Binding-site contacts:
Ligand atom C5 contacts residue THR56 of chain 1.F at 4.1 Å.
Ligand atom C8 contacts residue LEU215 of chain 1.F at 3.3 Å (hydrophobic).
Ligand atom C8 contacts residue HIS52 of chain 1.F at 3.7 Å.
Ligand atom O5 contacts residue ASN54 of chain 1.F at 2.5 Å (h-bond).
Ligand atom O7 contacts residue ASN54 of chain 1.F at 2.9 Å (h-bond).
Ligand atom C7 contacts residue GLU194 of chain 1.F at 3.9 Å.
Ligand atom C6 contacts residue THR57 of chain 1.F at 4.4 Å.
Ligand atom C7 contacts residue ASN54 of chain 1.F at 3.2 Å.
Ligand atom O7 contacts residue HIS52 of chain 1.F at 2.3 Å (h-bond).
Ligand atom C1 contacts residue GLU194 of chain 1.F at 4.2 Å.
Ligand atom O3 contacts residue GLU194 of chain 1.F at 3.7 Å.
Ligand atom O7 contacts residue ALA53 of chain 1.F at 3.8 Å.
Ligand atom C1 contacts residue ASN54 of chain 1.F at 1.4 Å.
Ligand atom C4 contacts residue ASN54 of chain 1.F at 4.3 Å.
Ligand atom N2 contacts residue ASN54 of chain 1.F at 2.8 Å (h-bond).
Ligand atom C7 contacts residue LEU215 of chain 1.F at 4.2 Å (hydrophobic).
Ligand atom O6 contacts residue GLY214 of chain 1.F at 4.4 Å.
Ligand atom O5 contacts residue THR56 of chain 1.F at 4.2 Å.
Ligand atom C5 contacts residue ASN54 of chain 1.F at 3.7 Å.
Ligand atom C2 contacts residue GLU194 of chain 1.F at 3.7 Å.
Ligand atom O6 contacts residue THR57 of chain 1.F at 4.4 Å.
Ligand atom C1 contacts residue THR56 of chain 1.F at 4.3 Å.
Ligand atom O5 contacts residue THR57 of chain 1.F at 4.1 Å.
Ligand atom C7 contacts residue HIS52 of chain 1.F at 3.3 Å.
Ligand atom N2 contacts residue GLU194 of chain 1.F at 3.1 Å (salt-bridge).
Ligand atom C8 contacts residue ARG193 of chain 1.F at 4.3 Å.
Ligand atom C3 contacts residue GLU194 of chain 1.F at 3.4 Å.
Ligand atom C2 contacts residue ASN54 of chain 1.F at 2.5 Å.
Ligand atom C8 contacts residue GLU194 of chain 1.F at 3.6 Å.
Ligand atom C3 contacts residue ASN54 of chain 1.F at 3.8 Å.

This small molecule binds to this protein.
Small molecule (SMILES): CC(=O)N[C@H]1[C@H](O[C@H]2[C@H](O)[C@@H](NC(C)=O)CO[C@@H]2CO)O[C@H](CO)[C@@H](O[C@@H]2O[C@H](CO)[C@@H](O)[C@H](O)[C@@H]2O)[C@@H]1O

Sequence of chain 1.F:
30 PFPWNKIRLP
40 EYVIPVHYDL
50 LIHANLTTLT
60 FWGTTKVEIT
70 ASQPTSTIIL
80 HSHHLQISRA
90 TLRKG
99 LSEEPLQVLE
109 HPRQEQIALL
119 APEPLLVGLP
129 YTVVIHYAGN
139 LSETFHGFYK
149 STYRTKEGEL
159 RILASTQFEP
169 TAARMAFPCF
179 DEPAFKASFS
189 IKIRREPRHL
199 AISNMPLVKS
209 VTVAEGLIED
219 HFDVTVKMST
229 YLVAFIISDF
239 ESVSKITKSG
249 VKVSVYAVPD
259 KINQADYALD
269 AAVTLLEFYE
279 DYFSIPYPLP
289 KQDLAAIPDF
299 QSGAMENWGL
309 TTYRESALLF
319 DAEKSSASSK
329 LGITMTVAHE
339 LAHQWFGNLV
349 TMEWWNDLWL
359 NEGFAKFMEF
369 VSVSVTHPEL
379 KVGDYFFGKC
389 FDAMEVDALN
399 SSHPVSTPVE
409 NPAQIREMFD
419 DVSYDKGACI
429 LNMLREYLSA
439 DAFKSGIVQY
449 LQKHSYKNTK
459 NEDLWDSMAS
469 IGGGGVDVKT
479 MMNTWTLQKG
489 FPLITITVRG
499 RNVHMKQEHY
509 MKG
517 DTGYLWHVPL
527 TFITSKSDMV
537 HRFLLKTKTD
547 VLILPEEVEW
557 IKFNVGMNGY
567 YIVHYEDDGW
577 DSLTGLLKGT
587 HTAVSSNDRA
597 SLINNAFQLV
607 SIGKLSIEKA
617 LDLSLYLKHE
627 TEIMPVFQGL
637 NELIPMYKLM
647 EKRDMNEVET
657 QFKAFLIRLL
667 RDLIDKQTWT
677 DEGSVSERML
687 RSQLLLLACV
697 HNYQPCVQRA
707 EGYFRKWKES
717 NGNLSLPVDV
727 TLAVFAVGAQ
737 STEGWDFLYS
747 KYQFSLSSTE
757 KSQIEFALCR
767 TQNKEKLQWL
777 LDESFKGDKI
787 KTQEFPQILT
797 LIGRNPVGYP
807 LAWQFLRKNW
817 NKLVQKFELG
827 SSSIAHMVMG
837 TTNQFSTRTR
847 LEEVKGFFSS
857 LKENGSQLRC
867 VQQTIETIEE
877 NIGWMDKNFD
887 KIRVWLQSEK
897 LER